Sequence of chain 1.E:
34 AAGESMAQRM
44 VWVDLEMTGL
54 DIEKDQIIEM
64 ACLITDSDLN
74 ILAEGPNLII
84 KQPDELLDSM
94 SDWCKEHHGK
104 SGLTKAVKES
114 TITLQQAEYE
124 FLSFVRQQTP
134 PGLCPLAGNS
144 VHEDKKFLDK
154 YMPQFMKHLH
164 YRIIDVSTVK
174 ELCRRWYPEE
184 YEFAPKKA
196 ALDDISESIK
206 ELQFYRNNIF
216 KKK

Sequence of chain 1.D:
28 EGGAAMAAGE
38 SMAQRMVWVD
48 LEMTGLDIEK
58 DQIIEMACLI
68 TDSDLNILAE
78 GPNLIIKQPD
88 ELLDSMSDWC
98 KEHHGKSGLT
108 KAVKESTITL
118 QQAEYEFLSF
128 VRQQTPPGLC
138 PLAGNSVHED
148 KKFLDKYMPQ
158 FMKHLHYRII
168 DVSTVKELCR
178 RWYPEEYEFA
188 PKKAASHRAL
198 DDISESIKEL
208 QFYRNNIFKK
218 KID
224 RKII

Binding-site contacts:
Ligand atom OP2 contacts residue ASN142 of chain 1.E at 2.5 Å (h-bond).
Ligand atom O2' contacts residue ASP147 of chain 1.E at 3.2 Å (salt-bridge).
Ligand atom P contacts residue ARG165 of chain 1.D at 3.4 Å.
Ligand atom C5' contacts residue GLU49 of chain 1.E at 3.3 Å.
Ligand atom C2 contacts residue TYR164 of chain 1.D at 3.8 Å (hydrophobic).
Ligand atom O2' contacts residue HIS101 of chain 1.E at 2.9 Å.
Ligand atom OP1 contacts residue TYR164 of chain 1.D at 3.9 Å.
Ligand atom O4' contacts residue MET50 of chain 1.E at 4.0 Å.
Ligand atom OP1 contacts residue GLU49 of chain 1.E at 3.5 Å (salt-bridge).
Ligand atom O4' contacts residue TYR164 of chain 1.D at 3.8 Å.
Ligand atom C4' contacts residue LEU48 of chain 1.E at 3.2 Å (hydrophobic).
Ligand atom C1' contacts residue MET50 of chain 1.E at 3.6 Å (hydrophobic).
Ligand atom P contacts residue ASN142 of chain 1.E at 3.5 Å.
Ligand atom O3' contacts residue GLU49 of chain 1.E at 2.9 Å.
Ligand atom C4' contacts residue MET50 of chain 1.E at 3.9 Å (hydrophobic).
Ligand atom O5' contacts residue ASN142 of chain 1.E at 3.9 Å.
Ligand atom O4' contacts residue SER143 of chain 1.E at 3.3 Å.
Ligand atom P contacts residue ASP199 of chain 1.E at 3.9 Å.
Ligand atom O2 contacts residue GLY52 of chain 1.E at 3.9 Å.
Ligand atom O2 contacts residue MET50 of chain 1.E at 3.5 Å (h-bond).
Ligand atom N3 contacts residue TYR164 of chain 1.D at 3.9 Å.
Ligand atom C5' contacts residue LEU48 of chain 1.E at 3.1 Å (hydrophobic).
Ligand atom C2' contacts residue HIS101 of chain 1.E at 3.5 Å.
Ligand atom N4 contacts residue TRP96 of chain 1.E at 3.3 Å (h-bond).
Ligand atom O2' contacts residue SER143 of chain 1.E at 3.6 Å (h-bond).
Ligand atom C4' contacts residue GLU49 of chain 1.E at 3.6 Å.
Ligand atom O2' contacts residue ASN142 of chain 1.E at 4.0 Å.
Ligand atom OP1 contacts residue ASP199 of chain 1.E at 2.8 Å (salt-bridge).
Ligand atom OP1 contacts residue ASN142 of chain 1.E at 3.2 Å (h-bond).
Ligand atom O2' contacts residue MET50 of chain 1.E at 2.6 Å (h-bond).
Ligand atom C4' contacts residue ASN142 of chain 1.E at 3.5 Å.
Ligand atom OP1 contacts residue ASP47 of chain 1.E at 3.1 Å (salt-bridge).
Ligand atom O4' contacts residue ASN142 of chain 1.E at 3.9 Å.
Ligand atom C3' contacts residue GLU49 of chain 1.E at 3.8 Å.
Ligand atom O2' contacts residue GLU49 of chain 1.E at 3.1 Å.
Ligand atom OP2 contacts residue LYS173 of chain 1.E at 3.7 Å.
Ligand atom O2 contacts residue GLU146 of chain 1.E at 3.0 Å.
Ligand atom C4 contacts residue TRP96 of chain 1.E at 3.5 Å (hydrophobic).
Ligand atom C2' contacts residue MET50 of chain 1.E at 3.5 Å (hydrophobic).
Ligand atom OP1 contacts residue ARG165 of chain 1.D at 2.4 Å (salt-bridge).

A protein and the small-molecule ligand that binds it are described below.
Small molecule (SMILES): Nc1ccn([C@@H]2O[C@H](CO[P](=O)(O)O[C@H]3[C@@H](O)[C@H](n4ccc(=O)[nH]c4=O)O[C@@H]3COP(=O)=O)[C@@H](O)[C@H]2O)c(=O)n1